A small-molecule ligand and the protein it binds are described below.
Small molecule (SMILES): CC(=O)N[C@@H]1[C@@H](O)[C@H](O)[C@@H](CO)O[C@H]1O

Binding-site contacts:
Ligand atom C2 contacts residue ASN282 of chain 1.C at 2.5 Å.
Ligand atom N2 contacts residue ASN282 of chain 1.C at 2.9 Å (h-bond).
Ligand atom C7 contacts residue ASN280 of chain 1.C at 4.3 Å.
Ligand atom O7 contacts residue ASN282 of chain 1.C at 3.5 Å (h-bond).
Ligand atom O7 contacts residue ASN280 of chain 1.C at 3.9 Å.
Ligand atom C5 contacts residue ASN282 of chain 1.C at 3.7 Å.
Ligand atom C7 contacts residue ASN282 of chain 1.C at 3.4 Å.
Ligand atom C1 contacts residue ASN282 of chain 1.C at 1.4 Å.
Ligand atom O5 contacts residue ASN282 of chain 1.C at 2.4 Å (h-bond).
Ligand atom C4 contacts residue ASN282 of chain 1.C at 4.2 Å.
Ligand atom C3 contacts residue ASN282 of chain 1.C at 3.8 Å.
Ligand atom C8 contacts residue ASN280 of chain 1.C at 4.2 Å.

Sequence of chain 1.C:
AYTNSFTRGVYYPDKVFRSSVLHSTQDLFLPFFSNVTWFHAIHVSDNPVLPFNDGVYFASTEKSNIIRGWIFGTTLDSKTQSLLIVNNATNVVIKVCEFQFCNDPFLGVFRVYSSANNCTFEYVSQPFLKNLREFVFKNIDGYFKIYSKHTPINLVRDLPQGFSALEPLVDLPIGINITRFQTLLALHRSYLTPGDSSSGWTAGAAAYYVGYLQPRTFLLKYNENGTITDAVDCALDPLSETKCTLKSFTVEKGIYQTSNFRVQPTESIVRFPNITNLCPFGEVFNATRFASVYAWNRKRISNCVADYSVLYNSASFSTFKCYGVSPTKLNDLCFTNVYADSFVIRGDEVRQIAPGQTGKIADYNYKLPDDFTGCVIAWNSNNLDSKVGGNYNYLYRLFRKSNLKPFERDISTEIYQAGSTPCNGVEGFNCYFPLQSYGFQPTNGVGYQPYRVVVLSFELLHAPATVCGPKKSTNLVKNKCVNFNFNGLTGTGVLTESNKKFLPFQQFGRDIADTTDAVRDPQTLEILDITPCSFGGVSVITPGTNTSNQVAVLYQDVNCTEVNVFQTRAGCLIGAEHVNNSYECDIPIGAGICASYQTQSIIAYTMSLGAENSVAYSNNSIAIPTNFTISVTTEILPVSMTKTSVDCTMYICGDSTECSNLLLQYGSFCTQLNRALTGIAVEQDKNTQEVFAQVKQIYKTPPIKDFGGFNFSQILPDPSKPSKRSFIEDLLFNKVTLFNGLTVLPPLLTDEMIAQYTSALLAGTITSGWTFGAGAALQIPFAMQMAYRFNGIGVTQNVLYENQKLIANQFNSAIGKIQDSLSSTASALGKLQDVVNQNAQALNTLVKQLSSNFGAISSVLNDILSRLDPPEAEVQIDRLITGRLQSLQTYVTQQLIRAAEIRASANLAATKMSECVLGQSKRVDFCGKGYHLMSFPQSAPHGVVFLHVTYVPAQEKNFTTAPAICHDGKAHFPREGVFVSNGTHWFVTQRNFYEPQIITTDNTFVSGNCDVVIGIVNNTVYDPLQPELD